Sequence of chain 1.B:
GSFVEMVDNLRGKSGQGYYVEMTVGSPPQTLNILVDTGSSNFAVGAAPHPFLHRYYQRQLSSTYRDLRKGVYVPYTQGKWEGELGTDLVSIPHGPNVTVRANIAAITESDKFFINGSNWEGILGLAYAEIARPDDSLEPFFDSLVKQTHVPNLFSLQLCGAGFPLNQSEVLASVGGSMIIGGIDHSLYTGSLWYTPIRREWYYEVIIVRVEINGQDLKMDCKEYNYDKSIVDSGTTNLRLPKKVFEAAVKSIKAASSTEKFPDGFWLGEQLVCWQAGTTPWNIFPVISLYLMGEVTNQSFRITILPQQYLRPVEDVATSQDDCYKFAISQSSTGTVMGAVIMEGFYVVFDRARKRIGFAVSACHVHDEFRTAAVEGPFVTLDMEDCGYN

Binding-site contacts:
Ligand atom C19 contacts residue ASP237 of chain 1.B at 3.6 Å.
Ligand atom C24 contacts residue PHE117 of chain 1.B at 3.6 Å (hydrophobic).
Ligand atom C11 contacts residue THR241 of chain 1.B at 3.2 Å.
Ligand atom C12 contacts residue ILE119 of chain 1.B at 3.6 Å (hydrophobic).
Ligand atom C12 contacts residue THR241 of chain 1.B at 3.6 Å.
Ligand atom C29 contacts residue PRO79 of chain 1.B at 3.4 Å (hydrophobic).
Ligand atom C27 contacts residue THR81 of chain 1.B at 3.2 Å.
Ligand atom N2 contacts residue GLY239 of chain 1.B at 3.0 Å (h-bond).
Ligand atom C5 contacts residue GLY239 of chain 1.B at 3.4 Å.
Ligand atom F2 contacts residue TRP124 of chain 1.B at 3.5 Å.
Ligand atom O3 contacts residue ASP41 of chain 1.B at 2.6 Å (salt-bridge).
Ligand atom C28 contacts residue THR81 of chain 1.B at 3.6 Å.
Ligand atom C17 contacts residue ASP41 of chain 1.B at 3.4 Å.
Ligand atom C19 contacts residue GLY43 of chain 1.B at 3.5 Å.
Ligand atom C16 contacts residue ASP237 of chain 1.B at 3.4 Å.
Ligand atom C22 contacts residue GLY239 of chain 1.B at 3.4 Å.
Ligand atom C25 contacts residue GLN82 of chain 1.B at 3.5 Å.
Ligand atom O3 contacts residue TYR80 of chain 1.B at 3.5 Å.
Ligand atom C32 contacts residue SER44 of chain 1.B at 3.4 Å.
Ligand atom F1 contacts residue GLY83 of chain 1.B at 3.3 Å.
Ligand atom C11 contacts residue GLY20 of chain 1.B at 3.4 Å.
Ligand atom C25 contacts residue PHE117 of chain 1.B at 3.6 Å (hydrophobic).
Ligand atom C33 contacts residue GLN82 of chain 1.B at 3.2 Å.
Ligand atom C16 contacts residue ASP41 of chain 1.B at 3.6 Å.
Ligand atom N2 contacts residue THR240 of chain 1.B at 3.5 Å (h-bond).
Ligand atom O2 contacts residue THR81 of chain 1.B at 3.3 Å (h-bond).
Ligand atom F1 contacts residue PHE117 of chain 1.B at 3.3 Å.
Ligand atom F1 contacts residue GLN82 of chain 1.B at 2.8 Å.
Ligand atom N3 contacts residue ASP237 of chain 1.B at 2.7 Å (salt-bridge).
Ligand atom O3 contacts residue SER44 of chain 1.B at 3.5 Å.
Ligand atom O1 contacts residue THR241 of chain 1.B at 2.8 Å (h-bond).
Ligand atom C12 contacts residue GLY20 of chain 1.B at 3.2 Å.
Ligand atom C18 contacts residue ASP237 of chain 1.B at 3.1 Å.
Ligand atom O3 contacts residue GLY43 of chain 1.B at 3.3 Å (h-bond).
Ligand atom N3 contacts residue GLY43 of chain 1.B at 2.9 Å (h-bond).
Ligand atom F2 contacts residue LEU39 of chain 1.B at 3.5 Å.
Ligand atom O2 contacts residue TYR80 of chain 1.B at 3.3 Å.
Ligand atom C13 contacts residue GLY239 of chain 1.B at 3.6 Å.
Ligand atom C26 contacts residue TYR80 of chain 1.B at 3.5 Å (hydrophobic).
Ligand atom C31 contacts residue GLY43 of chain 1.B at 3.3 Å.

A small-molecule ligand and the protein it binds are described below.
Small molecule (SMILES): CCCN(CCC)C(=O)c1cc(C)cc(C(=O)N[C@@H](Cc2cc(F)cc(F)c2)[C@H](O)CNCc2cccc(OC)c2)c1